Sequence of chain 1.D:
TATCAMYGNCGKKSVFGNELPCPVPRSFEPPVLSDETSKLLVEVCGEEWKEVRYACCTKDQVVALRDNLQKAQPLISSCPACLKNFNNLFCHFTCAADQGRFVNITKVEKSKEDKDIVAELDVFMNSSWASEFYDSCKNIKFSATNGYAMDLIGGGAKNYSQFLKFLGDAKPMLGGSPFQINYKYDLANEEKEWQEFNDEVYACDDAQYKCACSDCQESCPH

A small-molecule ligand and the protein it binds are described below.
Small molecule (SMILES): CC(C)CCC[C@@H](C)[C@H]1CC[C@H]2[C@@H]3CC=C4C[C@@H](O)CC[C@]4(C)[C@H]3CC[C@]12C

Binding-site contacts:
Ligand atom C27 contacts residue LEU193 of chain 1.D at 4.1 Å (hydrophobic).
Ligand atom C7 contacts residue ILE200 of chain 1.D at 3.8 Å (hydrophobic).
Ligand atom O1 contacts residue PRO40 of chain 1.D at 3.6 Å.
Ligand atom C22 contacts residue LEU186 of chain 1.D at 4.0 Å (hydrophobic).
Ligand atom C1 contacts residue GLN80 of chain 1.D at 4.0 Å.
Ligand atom C26 contacts residue PHE185 of chain 1.D at 3.4 Å (hydrophobic).
Ligand atom C21 contacts residue PHE105 of chain 1.D at 3.6 Å (hydrophobic).
Ligand atom C22 contacts residue PHE105 of chain 1.D at 4.1 Å (hydrophobic).
Ligand atom C18 contacts residue ASN87 of chain 1.D at 3.5 Å.
Ligand atom C17 contacts residue PHE109 of chain 1.D at 3.6 Å (hydrophobic).
Ligand atom C3 contacts residue THR113 of chain 1.D at 4.0 Å.
Ligand atom C24 contacts residue LEU186 of chain 1.D at 3.7 Å (hydrophobic).
Ligand atom C6 contacts residue PHE198 of chain 1.D at 3.6 Å (hydrophobic).
Ligand atom C2 contacts residue GLN80 of chain 1.D at 3.4 Å.
Ligand atom C23 contacts residue ALA91 of chain 1.D at 4.0 Å (hydrophobic).
Ligand atom C14 contacts residue PHE109 of chain 1.D at 4.0 Å (hydrophobic).
Ligand atom C21 contacts residue LEU88 of chain 1.D at 3.8 Å (hydrophobic).
Ligand atom C15 contacts residue SER196 of chain 1.D at 3.7 Å.
Ligand atom C15 contacts residue LEU186 of chain 1.D at 3.8 Å (hydrophobic).
Ligand atom C26 contacts residue LYS190 of chain 1.D at 3.7 Å.
Ligand atom C15 contacts residue PHE109 of chain 1.D at 3.9 Å (hydrophobic).
Ligand atom C16 contacts residue LEU186 of chain 1.D at 3.5 Å (hydrophobic).
Ligand atom O1 contacts residue GLN80 of chain 1.D at 3.1 Å (h-bond).
Ligand atom C11 contacts residue ASN87 of chain 1.D at 3.7 Å.
Ligand atom C6 contacts residue PHE112 of chain 1.D at 3.7 Å (hydrophobic).
Ligand atom C27 contacts residue GLY194 of chain 1.D at 3.7 Å.
Ligand atom C19 contacts residue ASN87 of chain 1.D at 4.0 Å.
Ligand atom C18 contacts residue GLY195 of chain 1.D at 3.2 Å.
Ligand atom C2 contacts residue ALA83 of chain 1.D at 4.0 Å (hydrophobic).
Ligand atom C4 contacts residue PHE198 of chain 1.D at 4.1 Å (hydrophobic).
Ligand atom C2 contacts residue THR113 of chain 1.D at 4.1 Å.
Ligand atom C23 contacts residue PHE105 of chain 1.D at 3.9 Å (hydrophobic).
Ligand atom C7 contacts residue PHE112 of chain 1.D at 4.0 Å (hydrophobic).
Ligand atom C12 contacts residue ASN87 of chain 1.D at 3.5 Å.
Ligand atom C25 contacts residue GLY195 of chain 1.D at 4.0 Å.
Ligand atom C1 contacts residue THR113 of chain 1.D at 4.0 Å.
Ligand atom C21 contacts residue ASN87 of chain 1.D at 4.0 Å.
Ligand atom C16 contacts residue PHE109 of chain 1.D at 3.6 Å (hydrophobic).
Ligand atom C27 contacts residue GLY195 of chain 1.D at 3.9 Å.
Ligand atom C1 contacts residue LEU84 of chain 1.D at 4.0 Å (hydrophobic).